Sequence of chain 28.E:
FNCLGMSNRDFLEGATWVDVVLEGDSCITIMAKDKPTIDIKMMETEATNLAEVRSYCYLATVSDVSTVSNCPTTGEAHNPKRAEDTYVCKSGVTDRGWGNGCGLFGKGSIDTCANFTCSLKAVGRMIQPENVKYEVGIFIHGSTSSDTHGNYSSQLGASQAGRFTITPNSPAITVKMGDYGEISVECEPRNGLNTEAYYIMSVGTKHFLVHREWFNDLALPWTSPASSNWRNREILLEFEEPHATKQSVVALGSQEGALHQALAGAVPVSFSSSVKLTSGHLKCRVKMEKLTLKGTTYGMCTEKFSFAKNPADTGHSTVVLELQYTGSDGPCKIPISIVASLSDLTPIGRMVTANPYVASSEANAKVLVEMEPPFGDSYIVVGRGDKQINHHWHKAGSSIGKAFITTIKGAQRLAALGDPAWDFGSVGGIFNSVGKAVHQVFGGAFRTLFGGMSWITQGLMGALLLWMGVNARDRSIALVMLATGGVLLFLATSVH

Sequence of chain 15.A:
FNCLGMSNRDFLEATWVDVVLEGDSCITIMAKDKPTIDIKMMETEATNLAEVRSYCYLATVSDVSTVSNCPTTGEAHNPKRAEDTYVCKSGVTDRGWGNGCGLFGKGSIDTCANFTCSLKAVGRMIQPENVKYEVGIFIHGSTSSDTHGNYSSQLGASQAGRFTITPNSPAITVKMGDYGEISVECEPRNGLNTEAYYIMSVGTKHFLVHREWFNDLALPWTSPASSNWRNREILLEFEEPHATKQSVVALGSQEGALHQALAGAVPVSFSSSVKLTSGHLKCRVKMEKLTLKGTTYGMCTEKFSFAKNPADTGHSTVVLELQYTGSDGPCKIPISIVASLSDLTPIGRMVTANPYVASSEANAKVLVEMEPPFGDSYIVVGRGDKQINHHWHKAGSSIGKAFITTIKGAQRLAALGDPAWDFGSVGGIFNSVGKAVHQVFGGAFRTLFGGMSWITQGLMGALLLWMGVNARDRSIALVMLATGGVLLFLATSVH

A protein and the small-molecule ligand that binds it are described below.
Small molecule (SMILES): CC(=O)N[C@@H]1[C@@H](O)[C@H](O)[C@@H](CO)O[C@H]1O

Binding-site contacts:
Ligand atom O5 contacts residue THR89 of chain 28.E at 4.3 Å.
Ligand atom C1 contacts residue THR89 of chain 28.E at 4.4 Å.
Ligand atom C1 contacts residue SER66 of chain 28.E at 4.5 Å.
Ligand atom C8 contacts residue ASN118 of chain 28.E at 4.4 Å.
Ligand atom C7 contacts residue TYR90 of chain 28.E at 4.1 Å (hydrophobic).
Ligand atom O4 contacts residue THR300 of chain 15.A at 4.5 Å.
Ligand atom C5 contacts residue THR89 of chain 28.E at 4.2 Å.
Ligand atom C3 contacts residue ASN118 of chain 28.E at 3.8 Å.
Ligand atom C8 contacts residue ASP67 of chain 28.E at 4.0 Å.
Ligand atom C1 contacts residue ASN118 of chain 28.E at 1.4 Å.
Ligand atom C5 contacts residue THR120 of chain 28.E at 4.0 Å.
Ligand atom O7 contacts residue ASP67 of chain 28.E at 3.5 Å (salt-bridge).
Ligand atom C6 contacts residue THR120 of chain 28.E at 3.4 Å.
Ligand atom O5 contacts residue ASN118 of chain 28.E at 2.3 Å (h-bond).
Ligand atom O7 contacts residue SER66 of chain 28.E at 3.5 Å.
Ligand atom C2 contacts residue ASN118 of chain 28.E at 2.5 Å.
Ligand atom O6 contacts residue THR120 of chain 28.E at 2.5 Å (h-bond).
Ligand atom O6 contacts residue PHE119 of chain 28.E at 4.0 Å.
Ligand atom N2 contacts residue TYR90 of chain 28.E at 4.4 Å.
Ligand atom O5 contacts residue PHE119 of chain 28.E at 3.8 Å.
Ligand atom O7 contacts residue ASN118 of chain 28.E at 3.0 Å (h-bond).
Ligand atom C6 contacts residue PHE119 of chain 28.E at 3.8 Å (hydrophobic).
Ligand atom C5 contacts residue ASN118 of chain 28.E at 3.6 Å.
Ligand atom O5 contacts residue THR120 of chain 28.E at 3.4 Å (h-bond).
Ligand atom C7 contacts residue ASP67 of chain 28.E at 3.9 Å.
Ligand atom O5 contacts residue SER66 of chain 28.E at 4.4 Å.
Ligand atom C6 contacts residue THR89 of chain 28.E at 4.2 Å.
Ligand atom C5 contacts residue PHE119 of chain 28.E at 4.4 Å (hydrophobic).
Ligand atom C4 contacts residue ASN118 of chain 28.E at 4.2 Å.
Ligand atom C7 contacts residue ASN118 of chain 28.E at 3.1 Å.
Ligand atom N2 contacts residue ASN118 of chain 28.E at 2.9 Å (h-bond).
Ligand atom C8 contacts residue TYR90 of chain 28.E at 3.8 Å (hydrophobic).